Sequence of chain 2.A:
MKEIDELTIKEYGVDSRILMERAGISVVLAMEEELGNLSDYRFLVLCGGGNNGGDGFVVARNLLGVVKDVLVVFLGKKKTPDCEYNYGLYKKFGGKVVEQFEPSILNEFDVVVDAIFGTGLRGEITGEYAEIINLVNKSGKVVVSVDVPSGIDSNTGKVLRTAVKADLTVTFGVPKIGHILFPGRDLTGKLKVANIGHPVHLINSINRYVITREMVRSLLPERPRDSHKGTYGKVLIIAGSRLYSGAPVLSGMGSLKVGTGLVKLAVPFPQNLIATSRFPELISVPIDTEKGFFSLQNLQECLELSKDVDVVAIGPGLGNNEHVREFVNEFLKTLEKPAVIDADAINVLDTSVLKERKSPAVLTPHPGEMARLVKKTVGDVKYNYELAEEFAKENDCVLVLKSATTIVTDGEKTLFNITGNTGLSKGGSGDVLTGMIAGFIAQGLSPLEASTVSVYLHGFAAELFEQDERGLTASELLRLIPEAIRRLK

A small-molecule ligand and the protein it binds are described below.
Small molecule (SMILES): CC(C)C[C@H](NC(=O)[C@H](CC1=c2ccccc2=NC1)NC(=O)[C@H](C)N)C(=O)N[C@@H](Cc1ccccc1)C(=O)N[C@@H](CCC(=O)O)C(=O)N[C@@H](C)C=O

Binding-site contacts:
Ligand atom CA contacts residue GLU44 of chain 5.A at 3.8 Å.
Ligand atom N contacts residue GLU44 of chain 5.A at 2.8 Å (salt-bridge).
Ligand atom O contacts residue VAL205 of chain 2.A at 3.6 Å (h-bond).
Ligand atom C contacts residue GLU44 of chain 5.A at 3.7 Å.
Ligand atom CD2 contacts residue VAL40 of chain 5.A at 3.5 Å (hydrophobic).
Ligand atom CE1 contacts residue ALA42 of chain 2.A at 3.9 Å (hydrophobic).
Ligand atom O contacts residue VAL205 of chain 2.A at 3.0 Å (h-bond).
Ligand atom CD2 contacts residue LEU41 of chain 2.A at 3.6 Å (hydrophobic).
Ligand atom CA contacts residue GLU44 of chain 5.A at 3.6 Å.
Ligand atom CH2 contacts residue ARG34 of chain 2.A at 3.5 Å.
Ligand atom CE1 contacts residue SER38 of chain 2.A at 3.8 Å.
Ligand atom CZ contacts residue ALA42 of chain 2.A at 3.5 Å (hydrophobic).
Ligand atom CB contacts residue GLU44 of chain 5.A at 3.4 Å.
Ligand atom O contacts residue LYS204 of chain 2.A at 3.8 Å.
Ligand atom CA contacts residue VAL205 of chain 2.A at 3.2 Å (hydrophobic).
Ligand atom CH2 contacts residue ILE37 of chain 5.A at 3.7 Å (hydrophobic).
Ligand atom CD1 contacts residue ASN207 of chain 2.A at 3.6 Å.
Ligand atom CE2 contacts residue VAL40 of chain 5.A at 3.6 Å (hydrophobic).
Ligand atom CZ2 contacts residue ARG34 of chain 2.A at 3.6 Å.
Ligand atom CE3 contacts residue LEU41 of chain 5.A at 3.8 Å (hydrophobic).
Ligand atom CD1 contacts residue ASN74 of chain 5.A at 3.9 Å.
Ligand atom CE2 contacts residue GLU45 of chain 2.A at 3.7 Å.
Ligand atom CD1 contacts residue VAL40 of chain 5.A at 3.8 Å (hydrophobic).
Ligand atom CB contacts residue ASN49 of chain 5.A at 3.4 Å.
Ligand atom NE1 contacts residue ASN207 of chain 2.A at 3.6 Å (h-bond).
Ligand atom O contacts residue ALA206 of chain 2.A at 3.2 Å.
Ligand atom CA contacts residue VAL205 of chain 2.A at 3.8 Å (hydrophobic).
Ligand atom CZ2 contacts residue ASN74 of chain 5.A at 3.6 Å.
Ligand atom O contacts residue ASN207 of chain 2.A at 2.8 Å (h-bond).
Ligand atom NE1 contacts residue ASN74 of chain 5.A at 3.0 Å (h-bond).
Ligand atom CZ2 contacts residue ASN207 of chain 2.A at 3.6 Å.
Ligand atom C contacts residue VAL205 of chain 2.A at 3.5 Å (hydrophobic).
Ligand atom CE2 contacts residue ASN207 of chain 2.A at 3.5 Å.
Ligand atom CZ contacts residue SER38 of chain 2.A at 3.3 Å.
Ligand atom N contacts residue GLU44 of chain 5.A at 3.1 Å (salt-bridge).
Ligand atom CD2 contacts residue GLU45 of chain 2.A at 3.7 Å.
Ligand atom O contacts residue ASN207 of chain 2.A at 3.2 Å (h-bond).
Ligand atom NE1 contacts residue VAL40 of chain 5.A at 3.7 Å.
Ligand atom N contacts residue VAL205 of chain 2.A at 2.8 Å (h-bond).
Ligand atom CG contacts residue VAL40 of chain 5.A at 3.6 Å (hydrophobic).

Sequence of chain 5.A:
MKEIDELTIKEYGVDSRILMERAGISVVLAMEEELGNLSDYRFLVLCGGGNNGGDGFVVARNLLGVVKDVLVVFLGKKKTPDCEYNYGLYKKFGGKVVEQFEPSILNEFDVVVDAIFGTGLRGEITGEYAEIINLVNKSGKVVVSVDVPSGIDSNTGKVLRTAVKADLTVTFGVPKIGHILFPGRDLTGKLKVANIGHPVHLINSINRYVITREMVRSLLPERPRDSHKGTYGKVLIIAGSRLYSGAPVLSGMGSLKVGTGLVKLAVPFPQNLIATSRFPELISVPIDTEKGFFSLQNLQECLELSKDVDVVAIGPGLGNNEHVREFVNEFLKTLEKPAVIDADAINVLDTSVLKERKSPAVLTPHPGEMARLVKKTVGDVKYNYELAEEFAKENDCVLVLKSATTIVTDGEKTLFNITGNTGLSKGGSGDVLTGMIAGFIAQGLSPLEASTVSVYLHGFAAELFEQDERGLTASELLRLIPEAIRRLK